Binding-site contacts:
Ligand atom CE1 contacts residue MET843 of chain 32.Q at 3.6 Å (hydrophobic).
Ligand atom CG contacts residue ASN617 of chain 32.Q at 4.1 Å.
Ligand atom CE1 contacts residue LEU348 of chain 32.Q at 3.9 Å (hydrophobic).
Ligand atom C contacts residue TYR619 of chain 32.Q at 3.1 Å (hydrophobic).
Ligand atom O contacts residue ARG649 of chain 32.Q at 3.9 Å.
Ligand atom N contacts residue ARG649 of chain 32.Q at 4.1 Å.
Ligand atom CA contacts residue ARG649 of chain 32.Q at 3.4 Å.
Ligand atom CB contacts residue GLU894 of chain 32.Q at 3.5 Å.
Ligand atom CD contacts residue PHE896 of chain 32.Q at 4.1 Å (hydrophobic).
Ligand atom CB contacts residue ARG649 of chain 32.Q at 4.1 Å.
Ligand atom NE2 contacts residue GLU894 of chain 32.Q at 4.1 Å.
Ligand atom O contacts residue ARG845 of chain 32.Q at 3.8 Å.
Ligand atom ND1 contacts residue LEU620 of chain 32.Q at 3.0 Å.
Ligand atom CD contacts residue CYS621 of chain 32.Q at 3.6 Å (hydrophobic).
Ligand atom CD contacts residue ASP897 of chain 32.Q at 3.5 Å.
Ligand atom CG contacts residue GLU894 of chain 32.Q at 3.9 Å.
Ligand atom CB contacts residue ALA857 of chain 32.Q at 3.9 Å (hydrophobic).
Ligand atom CG contacts residue PHE896 of chain 32.Q at 3.0 Å (hydrophobic).
Ligand atom CB contacts residue TYR619 of chain 32.Q at 3.8 Å (hydrophobic).
Ligand atom O contacts residue TYR619 of chain 32.Q at 2.6 Å.
Ligand atom CD2 contacts residue ARG845 of chain 32.Q at 3.5 Å.
Ligand atom CB contacts residue ARG649 of chain 32.Q at 3.6 Å.
Ligand atom CA contacts residue TYR619 of chain 32.Q at 3.9 Å (hydrophobic).
Ligand atom N contacts residue ASN617 of chain 32.Q at 3.6 Å.
Ligand atom CG contacts residue ARG46 of chain 32.S at 3.9 Å.
Ligand atom N contacts residue CYS621 of chain 32.Q at 2.9 Å (h-bond).
Ligand atom C contacts residue ARG845 of chain 32.Q at 3.6 Å.
Ligand atom N contacts residue TYR619 of chain 32.Q at 3.5 Å (h-bond).
Ligand atom N contacts residue TYR619 of chain 32.Q at 3.6 Å.
Ligand atom CD contacts residue ARG46 of chain 32.S at 4.1 Å.
Ligand atom CA contacts residue CYS621 of chain 32.Q at 3.7 Å (hydrophobic).
Ligand atom CB contacts residue TYR619 of chain 32.Q at 3.0 Å (hydrophobic).
Ligand atom CA contacts residue TYR619 of chain 32.Q at 3.8 Å (hydrophobic).
Ligand atom CG contacts residue TYR619 of chain 32.Q at 3.8 Å (hydrophobic).
Ligand atom O contacts residue ALA857 of chain 32.Q at 4.0 Å.
Ligand atom N contacts residue ASP618 of chain 32.Q at 3.9 Å.
Ligand atom CD2 contacts residue GLU894 of chain 32.Q at 3.7 Å.
Ligand atom CB contacts residue PHE896 of chain 32.Q at 3.3 Å (hydrophobic).
Ligand atom CE1 contacts residue LEU620 of chain 32.Q at 3.5 Å (hydrophobic).
Ligand atom CD contacts residue ASN617 of chain 32.Q at 3.2 Å.

A small-molecule ligand and the protein it binds are described below.
Small molecule (SMILES): NC(N)=NCCC[C@H](NC(=O)[C@@H]1CCCN1)C(=O)N[C@H](C=O)Cc1cnc[nH]1

Sequence of chain 32.S:
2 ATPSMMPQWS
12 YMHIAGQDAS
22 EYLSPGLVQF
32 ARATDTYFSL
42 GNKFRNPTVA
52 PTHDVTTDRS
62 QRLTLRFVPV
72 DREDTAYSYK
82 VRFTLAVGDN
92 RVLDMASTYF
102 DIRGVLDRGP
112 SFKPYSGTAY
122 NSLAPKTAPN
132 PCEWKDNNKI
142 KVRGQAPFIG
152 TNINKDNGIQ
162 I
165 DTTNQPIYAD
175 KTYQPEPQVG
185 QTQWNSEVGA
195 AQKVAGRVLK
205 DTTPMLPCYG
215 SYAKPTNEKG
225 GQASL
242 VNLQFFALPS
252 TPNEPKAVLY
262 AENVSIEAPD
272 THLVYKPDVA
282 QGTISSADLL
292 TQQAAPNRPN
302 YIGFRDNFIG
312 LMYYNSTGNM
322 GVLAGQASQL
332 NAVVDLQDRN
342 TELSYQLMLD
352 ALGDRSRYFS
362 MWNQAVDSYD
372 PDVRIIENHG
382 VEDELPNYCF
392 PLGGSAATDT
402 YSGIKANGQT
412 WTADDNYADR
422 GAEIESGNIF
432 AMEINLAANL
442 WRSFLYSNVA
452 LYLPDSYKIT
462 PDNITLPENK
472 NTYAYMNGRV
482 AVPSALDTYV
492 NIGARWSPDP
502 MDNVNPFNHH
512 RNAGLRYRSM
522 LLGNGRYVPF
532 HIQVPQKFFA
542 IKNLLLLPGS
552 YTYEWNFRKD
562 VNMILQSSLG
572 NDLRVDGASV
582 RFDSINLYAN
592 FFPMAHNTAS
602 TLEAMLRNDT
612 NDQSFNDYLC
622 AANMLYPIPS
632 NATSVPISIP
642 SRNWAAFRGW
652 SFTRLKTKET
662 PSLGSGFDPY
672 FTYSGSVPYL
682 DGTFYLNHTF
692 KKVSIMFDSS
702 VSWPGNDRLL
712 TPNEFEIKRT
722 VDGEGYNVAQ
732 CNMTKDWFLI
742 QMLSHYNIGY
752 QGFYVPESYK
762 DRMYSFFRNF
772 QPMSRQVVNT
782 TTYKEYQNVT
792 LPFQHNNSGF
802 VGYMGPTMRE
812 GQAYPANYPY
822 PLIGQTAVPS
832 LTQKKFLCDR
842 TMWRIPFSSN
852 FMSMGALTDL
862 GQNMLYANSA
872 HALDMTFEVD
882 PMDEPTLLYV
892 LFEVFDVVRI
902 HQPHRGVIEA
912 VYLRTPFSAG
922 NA

Sequence of chain 32.Q:
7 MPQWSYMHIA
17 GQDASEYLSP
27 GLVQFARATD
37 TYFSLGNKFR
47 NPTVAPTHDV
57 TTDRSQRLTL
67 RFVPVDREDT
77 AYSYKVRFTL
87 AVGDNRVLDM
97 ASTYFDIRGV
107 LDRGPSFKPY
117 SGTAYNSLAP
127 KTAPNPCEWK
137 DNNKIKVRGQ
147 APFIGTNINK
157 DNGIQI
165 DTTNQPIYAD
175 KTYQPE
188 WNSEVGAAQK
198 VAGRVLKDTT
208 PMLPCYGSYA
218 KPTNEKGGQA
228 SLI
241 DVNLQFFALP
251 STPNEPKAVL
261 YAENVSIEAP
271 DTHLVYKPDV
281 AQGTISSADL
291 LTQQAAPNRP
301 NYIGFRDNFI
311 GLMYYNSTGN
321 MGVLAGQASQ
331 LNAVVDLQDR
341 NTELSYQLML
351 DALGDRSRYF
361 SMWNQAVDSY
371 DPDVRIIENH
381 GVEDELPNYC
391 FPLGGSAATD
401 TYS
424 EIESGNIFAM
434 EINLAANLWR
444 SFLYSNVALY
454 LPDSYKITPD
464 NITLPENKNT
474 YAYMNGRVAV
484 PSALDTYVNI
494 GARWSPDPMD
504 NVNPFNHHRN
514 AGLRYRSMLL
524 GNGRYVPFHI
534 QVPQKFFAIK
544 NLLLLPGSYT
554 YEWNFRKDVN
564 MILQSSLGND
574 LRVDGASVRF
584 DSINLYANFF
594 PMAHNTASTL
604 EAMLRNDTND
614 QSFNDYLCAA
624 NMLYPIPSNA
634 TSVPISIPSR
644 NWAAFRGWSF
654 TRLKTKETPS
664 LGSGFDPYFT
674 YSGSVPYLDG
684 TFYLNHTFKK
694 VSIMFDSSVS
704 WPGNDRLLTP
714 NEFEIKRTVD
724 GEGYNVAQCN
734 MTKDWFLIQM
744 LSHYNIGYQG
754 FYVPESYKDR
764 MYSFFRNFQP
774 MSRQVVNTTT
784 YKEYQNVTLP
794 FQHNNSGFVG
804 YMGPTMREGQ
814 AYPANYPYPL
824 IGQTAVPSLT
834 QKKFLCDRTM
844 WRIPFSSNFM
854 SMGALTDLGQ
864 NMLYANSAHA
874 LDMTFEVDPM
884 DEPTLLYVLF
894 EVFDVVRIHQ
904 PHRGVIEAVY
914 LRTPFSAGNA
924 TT